Binding-site contacts:
Ligand atom C2' contacts residue PRO408 of chain 1.HA at 4.3 Å (hydrophobic).
Ligand atom N7 contacts residue SER409 of chain 1.HA at 3.2 Å (h-bond).
Ligand atom C6 contacts residue SER409 of chain 1.HA at 3.8 Å.
Ligand atom C5 contacts residue PRO408 of chain 1.HA at 4.2 Å (hydrophobic).
Ligand atom C6 contacts residue PRO408 of chain 1.HA at 3.8 Å (hydrophobic).
Ligand atom O2P contacts residue GLY404 of chain 1.GA at 4.3 Å.
Ligand atom C8 contacts residue SER409 of chain 1.HA at 4.2 Å.
Ligand atom C5 contacts residue SER409 of chain 1.HA at 3.7 Å.
Ligand atom N3 contacts residue PRO408 of chain 1.HA at 3.6 Å.
Ligand atom C2 contacts residue PRO408 of chain 1.HA at 4.0 Å (hydrophobic).
Ligand atom N6 contacts residue SER409 of chain 1.HA at 3.3 Å (h-bond).
Ligand atom N1 contacts residue GLY416 of chain 1.HA at 3.1 Å (h-bond).
Ligand atom O1P contacts residue HIS405 of chain 1.GA at 3.9 Å.
Ligand atom C8 contacts residue HIS407 of chain 1.HA at 3.4 Å.
Ligand atom N9 contacts residue PRO408 of chain 1.HA at 3.8 Å.
Ligand atom N1 contacts residue PRO408 of chain 1.HA at 3.8 Å.
Ligand atom N6 contacts residue PRO408 of chain 1.HA at 4.0 Å.
Ligand atom N6 contacts residue GLY414 of chain 1.HA at 4.4 Å.
Ligand atom C5 contacts residue PRO204 of chain 1.HA at 4.1 Å (hydrophobic).
Ligand atom C4 contacts residue PRO408 of chain 1.HA at 3.9 Å (hydrophobic).
Ligand atom N6 contacts residue PHE415 of chain 1.HA at 4.4 Å.
Ligand atom N7 contacts residue HIS407 of chain 1.HA at 3.8 Å.
Ligand atom C2 contacts residue ILE399 of chain 1.HA at 4.3 Å (hydrophobic).
Ligand atom N9 contacts residue HIS407 of chain 1.HA at 4.4 Å.
Ligand atom C6 contacts residue GLY416 of chain 1.HA at 4.2 Å.
Ligand atom O2P contacts residue ASP403 of chain 1.GA at 3.9 Å.
Ligand atom C6 contacts residue PRO204 of chain 1.HA at 4.3 Å (hydrophobic).
Ligand atom N6 contacts residue GLY416 of chain 1.HA at 3.7 Å.
Ligand atom O2P contacts residue HIS407 of chain 1.HA at 4.1 Å.
Ligand atom C2' contacts residue HIS407 of chain 1.HA at 4.0 Å.
Ligand atom C8 contacts residue PRO408 of chain 1.HA at 4.4 Å (hydrophobic).
Ligand atom N7 contacts residue PRO204 of chain 1.HA at 4.1 Å.
Ligand atom C1' contacts residue PRO408 of chain 1.HA at 3.9 Å (hydrophobic).
Ligand atom C2 contacts residue GLY416 of chain 1.HA at 3.6 Å.
Ligand atom N6 contacts residue PRO204 of chain 1.HA at 4.4 Å.

This small molecule binds to this protein.
Small molecule (SMILES): Nc1ncnc2c1ncn2[C@H]1C[C@H](O)[C@@H](COP(=O)(O)O)O1

Sequence of chain 1.GA:
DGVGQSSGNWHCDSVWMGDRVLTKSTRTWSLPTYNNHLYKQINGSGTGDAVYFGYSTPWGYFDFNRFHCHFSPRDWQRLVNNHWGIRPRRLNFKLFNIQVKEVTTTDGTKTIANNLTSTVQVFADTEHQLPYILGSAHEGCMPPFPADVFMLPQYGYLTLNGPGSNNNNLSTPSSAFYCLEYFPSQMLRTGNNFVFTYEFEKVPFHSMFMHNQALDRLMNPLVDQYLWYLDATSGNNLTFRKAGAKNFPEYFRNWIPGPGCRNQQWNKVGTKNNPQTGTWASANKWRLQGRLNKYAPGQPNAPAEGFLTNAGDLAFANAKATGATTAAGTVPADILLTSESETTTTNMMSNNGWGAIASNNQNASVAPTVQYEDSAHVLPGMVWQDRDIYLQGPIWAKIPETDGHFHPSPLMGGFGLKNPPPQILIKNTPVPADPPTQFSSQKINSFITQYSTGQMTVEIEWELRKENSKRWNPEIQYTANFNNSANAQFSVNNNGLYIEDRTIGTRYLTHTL

Sequence of chain 1.HA:
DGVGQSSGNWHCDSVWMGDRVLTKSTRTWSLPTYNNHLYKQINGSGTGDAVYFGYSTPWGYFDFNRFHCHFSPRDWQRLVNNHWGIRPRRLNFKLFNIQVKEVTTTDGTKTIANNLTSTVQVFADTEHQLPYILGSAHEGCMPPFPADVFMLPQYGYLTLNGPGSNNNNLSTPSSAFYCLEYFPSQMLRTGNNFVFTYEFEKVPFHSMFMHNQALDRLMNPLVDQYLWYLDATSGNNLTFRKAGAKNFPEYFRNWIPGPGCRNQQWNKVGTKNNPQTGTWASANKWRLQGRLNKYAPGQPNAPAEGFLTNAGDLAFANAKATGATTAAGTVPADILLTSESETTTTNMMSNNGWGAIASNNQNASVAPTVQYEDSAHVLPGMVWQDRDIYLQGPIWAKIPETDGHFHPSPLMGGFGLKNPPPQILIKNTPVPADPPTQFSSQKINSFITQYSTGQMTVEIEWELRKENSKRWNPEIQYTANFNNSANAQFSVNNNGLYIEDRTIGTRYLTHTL